Binding-site contacts:
Ligand atom C12 contacts residue LEU43 of chain 1.A at 4.1 Å (hydrophobic).
Ligand atom C21 contacts residue LEU28 of chain 1.A at 3.3 Å (hydrophobic).
Ligand atom C7 contacts residue GLN100 of chain 1.A at 4.0 Å.
Ligand atom C6 contacts residue ARG104 of chain 1.A at 3.9 Å.
Ligand atom C5 contacts residue PHE46 of chain 1.A at 4.0 Å (hydrophobic).
Ligand atom C2 contacts residue GLN185 of chain 1.A at 4.1 Å.
Ligand atom C4 contacts residue TYR101 of chain 1.A at 3.6 Å (hydrophobic).
Ligand atom C17 contacts residue PRO114 of chain 1.A at 3.9 Å (hydrophobic).
Ligand atom C23 contacts residue LEU181 of chain 1.A at 3.7 Å (hydrophobic).
Ligand atom C16 contacts residue GLU111 of chain 1.A at 3.6 Å.
Ligand atom C25 contacts residue ILE210 of chain 1.A at 4.0 Å (hydrophobic).
Ligand atom C2 contacts residue ASN169 of chain 1.A at 3.4 Å.
Ligand atom C7 contacts residue ARG104 of chain 1.A at 3.5 Å.
Ligand atom C27 contacts residue LYS113 of chain 1.A at 3.9 Å.
Ligand atom C7 contacts residue PHE46 of chain 1.A at 3.8 Å (hydrophobic).
Ligand atom C18 contacts residue VAL183 of chain 1.A at 4.0 Å (hydrophobic).
Ligand atom C18 contacts residue ILE207 of chain 1.A at 4.0 Å (hydrophobic).
Ligand atom C3 contacts residue PHE46 of chain 1.A at 4.1 Å (hydrophobic).
Ligand atom C19 contacts residue ILE171 of chain 1.A at 4.0 Å (hydrophobic).
Ligand atom C26 contacts residue PRO215 of chain 1.A at 4.1 Å (hydrophobic).
Ligand atom C16 contacts residue LYS112 of chain 1.A at 4.1 Å.
Ligand atom C5 contacts residue TYR101 of chain 1.A at 3.8 Å (hydrophobic).
Ligand atom C3 contacts residue GLN100 of chain 1.A at 3.2 Å.
Ligand atom C6 contacts residue PHE46 of chain 1.A at 3.9 Å (hydrophobic).
Ligand atom O1 contacts residue GLN100 of chain 1.A at 2.8 Å (h-bond).
Ligand atom C6 contacts residue TYR101 of chain 1.A at 3.6 Å (hydrophobic).
Ligand atom C22 contacts residue PRO114 of chain 1.A at 4.1 Å (hydrophobic).
Ligand atom C4 contacts residue GLN100 of chain 1.A at 3.4 Å.
Ligand atom C11 contacts residue LEU43 of chain 1.A at 4.0 Å (hydrophobic).
Ligand atom C26 contacts residue ILE37 of chain 1.A at 4.1 Å (hydrophobic).
Ligand atom C19 contacts residue GLN185 of chain 1.A at 3.7 Å.
Ligand atom C1 contacts residue PHE46 of chain 1.A at 4.1 Å (hydrophobic).
Ligand atom C11 contacts residue ILE171 of chain 1.A at 4.0 Å (hydrophobic).
Ligand atom C1 contacts residue ASN169 of chain 1.A at 3.7 Å.
Ligand atom C27 contacts residue LYS112 of chain 1.A at 3.7 Å.
Ligand atom C12 contacts residue ILE171 of chain 1.A at 4.0 Å (hydrophobic).
Ligand atom C15 contacts residue GLU111 of chain 1.A at 3.8 Å.
Ligand atom C26 contacts residue ILE210 of chain 1.A at 3.7 Å (hydrophobic).
Ligand atom C6 contacts residue GLN100 of chain 1.A at 3.4 Å.
Ligand atom C9 contacts residue LEU43 of chain 1.A at 4.0 Å (hydrophobic).

The protein below binds the small molecule below.
Small molecule (SMILES): CC(C)CCC[C@@H](C)[C@H]1CC[C@H]2[C@@H]3CC=C4C[C@@H](O)CC[C@]4(C)[C@H]3CC[C@]12C

Sequence of chain 1.A:
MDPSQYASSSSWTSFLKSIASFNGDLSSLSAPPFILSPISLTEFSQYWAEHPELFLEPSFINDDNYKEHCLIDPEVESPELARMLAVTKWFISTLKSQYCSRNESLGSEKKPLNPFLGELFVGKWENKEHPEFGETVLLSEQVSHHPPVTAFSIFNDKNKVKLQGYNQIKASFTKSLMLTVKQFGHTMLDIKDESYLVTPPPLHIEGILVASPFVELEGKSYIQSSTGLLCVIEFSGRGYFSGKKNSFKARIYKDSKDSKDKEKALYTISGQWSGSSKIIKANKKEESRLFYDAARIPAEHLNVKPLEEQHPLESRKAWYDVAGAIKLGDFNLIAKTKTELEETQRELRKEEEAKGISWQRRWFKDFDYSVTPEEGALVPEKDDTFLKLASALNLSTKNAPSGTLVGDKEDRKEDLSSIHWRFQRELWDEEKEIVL